Binding-site contacts:
Ligand atom N3 contacts residue LYS437 of chain 1.A at 3.8 Å.
Ligand atom O6 contacts residue HIS435 of chain 1.A at 4.2 Å.
Ligand atom O6 contacts residue ARG406 of chain 1.A at 3.8 Å.
Ligand atom C1' contacts residue VAL436 of chain 1.A at 4.4 Å (hydrophobic).
Ligand atom C4 contacts residue ARG406 of chain 1.A at 4.1 Å.
Ligand atom N1 contacts residue ARG406 of chain 1.A at 4.0 Å.
Ligand atom C2 contacts residue LYS437 of chain 1.A at 4.2 Å.
Ligand atom N1 contacts residue HIS435 of chain 1.A at 3.2 Å (h-bond).
Ligand atom C2' contacts residue VAL436 of chain 1.A at 3.7 Å (hydrophobic).
Ligand atom N2 contacts residue LYS437 of chain 1.A at 3.9 Å.
Ligand atom C2 contacts residue ARG406 of chain 1.A at 4.5 Å.
Ligand atom C4 contacts residue VAL436 of chain 1.A at 4.4 Å (hydrophobic).
Ligand atom N3 contacts residue ARG406 of chain 1.A at 4.4 Å.
Ligand atom C5 contacts residue ARG406 of chain 1.A at 4.0 Å.
Ligand atom C2 contacts residue VAL436 of chain 1.A at 4.0 Å (hydrophobic).
Ligand atom O2' contacts residue VAL436 of chain 1.A at 3.4 Å (h-bond).
Ligand atom N7 contacts residue ARG406 of chain 1.A at 4.4 Å.
Ligand atom N2 contacts residue VAL436 of chain 1.A at 3.5 Å (h-bond).
Ligand atom C6 contacts residue ARG406 of chain 1.A at 3.7 Å.
Ligand atom O2' contacts residue LYS437 of chain 1.A at 3.6 Å.
Ligand atom N2 contacts residue HIS435 of chain 1.A at 3.2 Å.
Ligand atom O3' contacts residue ARG406 of chain 1.A at 3.8 Å.
Ligand atom C3' contacts residue ARG406 of chain 1.A at 3.7 Å.
Ligand atom C2' contacts residue ARG406 of chain 1.A at 3.9 Å.
Ligand atom N3 contacts residue VAL436 of chain 1.A at 3.5 Å (h-bond).
Ligand atom C2 contacts residue HIS435 of chain 1.A at 3.8 Å.
Ligand atom C6 contacts residue HIS435 of chain 1.A at 4.1 Å.

Sequence of chain 1.A:
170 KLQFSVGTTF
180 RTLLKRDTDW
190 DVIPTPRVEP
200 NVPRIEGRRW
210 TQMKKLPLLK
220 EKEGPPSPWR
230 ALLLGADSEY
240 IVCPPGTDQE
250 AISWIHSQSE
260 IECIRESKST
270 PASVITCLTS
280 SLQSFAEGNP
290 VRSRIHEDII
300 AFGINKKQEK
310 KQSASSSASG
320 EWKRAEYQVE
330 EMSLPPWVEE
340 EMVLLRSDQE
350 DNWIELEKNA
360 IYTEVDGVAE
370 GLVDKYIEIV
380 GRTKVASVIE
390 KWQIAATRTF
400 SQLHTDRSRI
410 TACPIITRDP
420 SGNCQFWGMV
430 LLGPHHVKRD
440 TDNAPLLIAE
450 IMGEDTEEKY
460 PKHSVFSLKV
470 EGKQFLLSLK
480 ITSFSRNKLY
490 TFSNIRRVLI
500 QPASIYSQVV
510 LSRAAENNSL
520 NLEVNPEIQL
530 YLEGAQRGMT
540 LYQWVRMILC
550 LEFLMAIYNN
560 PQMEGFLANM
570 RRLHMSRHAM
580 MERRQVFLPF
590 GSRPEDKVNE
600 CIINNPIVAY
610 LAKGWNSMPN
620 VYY

The small molecule below binds the protein below.
Small molecule (SMILES): Nc1ccn([C@@H]2O[C@H](CO[P](=O)(O)O[C@H]3[C@@H](O)[C@H](n4ccc(N)nc4=O)O[C@@H]3CO[P](=O)(O)O[C@H]3[C@@H](O)[C@H](n4cnc5c(=O)nc(N)[nH]c54)O[C@@H]3COP(=O)=O)[C@@H](O[P](=O)(O)OC[C@H]3O[C@@H](n4ccc(=O)[nH]c4=O)[C@H](O)[C@@H]3O[P](=O)(O)OC[C@H]3O[C@@H](n4cnc5c(=O)nc(N)[nH]c54)[C@H](O)[C@@H]3O)[C@H]2O)c(=O)n1